Binding-site contacts:
Ligand atom O8 contacts residue TRP145 of chain 1.A at 3.5 Å.
Ligand atom C10 contacts residue THR127 of chain 1.A at 3.1 Å.
Ligand atom O6 contacts residue GLN220 of chain 1.A at 4.1 Å.
Ligand atom C7 contacts residue TRP145 of chain 1.A at 3.9 Å (hydrophobic).
Ligand atom C4 contacts residue THR127 of chain 1.A at 3.7 Å.
Ligand atom N5 contacts residue THR127 of chain 1.A at 3.6 Å (h-bond).
Ligand atom C11 contacts residue GLY126 of chain 1.A at 3.6 Å.
Ligand atom C1 contacts residue GLN220 of chain 1.A at 3.2 Å.
Ligand atom C5 contacts residue GLN220 of chain 1.A at 4.0 Å.
Ligand atom O9 contacts residue HIS177 of chain 1.A at 3.2 Å (h-bond).
Ligand atom C9 contacts residue TRP145 of chain 1.A at 3.7 Å (hydrophobic).
Ligand atom O1B contacts residue TYR89 of chain 1.A at 3.8 Å.
Ligand atom C5 contacts residue THR127 of chain 1.A at 4.0 Å.
Ligand atom O10 contacts residue THR127 of chain 1.A at 3.0 Å (h-bond).
Ligand atom O1A contacts residue LYS129 of chain 1.A at 2.9 Å (salt-bridge).
Ligand atom C2 contacts residue GLN216 of chain 1.A at 4.1 Å.
Ligand atom C9 contacts residue HIS177 of chain 1.A at 3.8 Å.
Ligand atom C3 contacts residue GLN216 of chain 1.A at 3.5 Å.
Ligand atom C8 contacts residue TRP145 of chain 1.A at 3.9 Å (hydrophobic).
Ligand atom O3 contacts residue GLN216 of chain 1.A at 2.5 Å (h-bond).
Ligand atom C11 contacts residue THR127 of chain 1.A at 3.6 Å.
Ligand atom C6 contacts residue GLN220 of chain 1.A at 3.9 Å.
Ligand atom O8 contacts residue TYR89 of chain 1.A at 3.2 Å (h-bond).
Ligand atom O2 contacts residue GLN216 of chain 1.A at 3.7 Å.
Ligand atom O10 contacts residue TRP145 of chain 1.A at 3.1 Å.
Ligand atom O1B contacts residue THR128 of chain 1.A at 3.1 Å (h-bond).
Ligand atom O8 contacts residue GLN220 of chain 1.A at 3.7 Å.
Ligand atom O9 contacts residue TYR89 of chain 1.A at 3.4 Å (h-bond).
Ligand atom O1B contacts residue GLN220 of chain 1.A at 3.0 Å (h-bond).
Ligand atom C4 contacts residue GLN220 of chain 1.A at 3.7 Å.
Ligand atom O1A contacts residue GLN220 of chain 1.A at 3.0 Å (h-bond).
Ligand atom C3 contacts residue GLY219 of chain 1.A at 3.3 Å.
Ligand atom O3 contacts residue GLY219 of chain 1.A at 3.7 Å.
Ligand atom C1 contacts residue THR128 of chain 1.A at 3.5 Å.
Ligand atom O4 contacts residue THR127 of chain 1.A at 3.9 Å.
Ligand atom C1 contacts residue LYS129 of chain 1.A at 3.8 Å.
Ligand atom O1A contacts residue THR128 of chain 1.A at 3.3 Å (h-bond).
Ligand atom O9 contacts residue GLU184 of chain 1.A at 3.0 Å (salt-bridge).
Ligand atom C4 contacts residue GLY219 of chain 1.A at 3.7 Å.
Ligand atom C9 contacts residue GLU184 of chain 1.A at 3.8 Å.

Sequence of chain 1.A:
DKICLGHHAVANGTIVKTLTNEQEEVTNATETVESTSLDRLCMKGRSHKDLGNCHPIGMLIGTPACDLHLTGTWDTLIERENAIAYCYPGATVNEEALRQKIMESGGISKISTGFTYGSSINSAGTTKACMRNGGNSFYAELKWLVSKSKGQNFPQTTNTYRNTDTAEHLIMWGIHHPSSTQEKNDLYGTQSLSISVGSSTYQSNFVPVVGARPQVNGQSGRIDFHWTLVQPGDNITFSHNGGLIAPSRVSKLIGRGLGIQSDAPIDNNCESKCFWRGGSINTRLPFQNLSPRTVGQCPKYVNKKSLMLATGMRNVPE

A small-molecule ligand and the protein it binds are described below.
Small molecule (SMILES): CC(=O)N[C@@H]1[C@@H](O)[C@H](O[C@@H]2O[C@H](CO[C@]3(C(=O)O)C[C@H](O)[C@@H](NC(C)=O)[C@H]([C@H](O)[C@H](O)CO)O3)[C@H](O)[C@H](O)[C@H]2O)[C@@H](CO)O[C@H]1O